Sequence of chain 1.B:
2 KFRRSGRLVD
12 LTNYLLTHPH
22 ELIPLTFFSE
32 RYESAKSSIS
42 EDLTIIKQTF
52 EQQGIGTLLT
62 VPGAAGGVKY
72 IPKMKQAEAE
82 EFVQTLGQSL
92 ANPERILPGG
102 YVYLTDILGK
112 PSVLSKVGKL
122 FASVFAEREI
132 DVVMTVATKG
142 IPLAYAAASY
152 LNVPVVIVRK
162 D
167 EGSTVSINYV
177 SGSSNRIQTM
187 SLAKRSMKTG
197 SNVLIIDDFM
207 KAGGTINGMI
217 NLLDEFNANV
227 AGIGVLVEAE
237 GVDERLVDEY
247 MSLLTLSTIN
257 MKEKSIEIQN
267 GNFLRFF

Sequence of chain 1.A:
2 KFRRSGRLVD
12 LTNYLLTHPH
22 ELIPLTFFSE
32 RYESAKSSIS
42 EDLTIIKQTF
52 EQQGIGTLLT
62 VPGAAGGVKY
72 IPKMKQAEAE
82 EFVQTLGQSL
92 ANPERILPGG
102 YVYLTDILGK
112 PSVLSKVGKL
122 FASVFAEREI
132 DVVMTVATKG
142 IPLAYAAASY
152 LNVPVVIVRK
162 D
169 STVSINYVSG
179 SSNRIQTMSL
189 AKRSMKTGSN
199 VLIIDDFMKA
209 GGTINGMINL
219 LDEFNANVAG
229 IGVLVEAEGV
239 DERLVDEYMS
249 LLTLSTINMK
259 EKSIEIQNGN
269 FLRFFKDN

Binding-site contacts:
Ligand atom PB contacts residue LYS140 of chain 1.A at 3.2 Å.
Ligand atom P contacts residue GLY209 of chain 1.A at 3.3 Å.
Ligand atom O2 contacts residue PHE205 of chain 1.A at 2.7 Å (h-bond).
Ligand atom O2P contacts residue ALA208 of chain 1.A at 3.5 Å (h-bond).
Ligand atom O3P contacts residue GLY209 of chain 1.A at 2.8 Å (h-bond).
Ligand atom O3 contacts residue PHE205 of chain 1.A at 2.8 Å (h-bond).
Ligand atom O3P contacts residue GLY178 of chain 1.A at 3.2 Å (h-bond).
Ligand atom O1B contacts residue ARG160 of chain 1.B at 3.3 Å (salt-bridge).
Ligand atom O1P contacts residue GLY210 of chain 1.A at 3.5 Å (h-bond).
Ligand atom O2 contacts residue ASP204 of chain 1.A at 3.0 Å (salt-bridge).
Ligand atom P contacts residue ALA208 of chain 1.A at 3.5 Å.
Ligand atom C2 contacts residue PHE205 of chain 1.A at 3.5 Å (hydrophobic).
Ligand atom O3P contacts residue GLY210 of chain 1.A at 3.4 Å (h-bond).
Ligand atom O1B contacts residue THR139 of chain 1.A at 3.4 Å (h-bond).
Ligand atom O1A contacts residue ASP204 of chain 1.A at 2.9 Å (salt-bridge).
Ligand atom O1A contacts residue LYS140 of chain 1.A at 3.5 Å.
Ligand atom O1B contacts residue ALA138 of chain 1.A at 3.5 Å (h-bond).
Ligand atom O3A contacts residue LYS140 of chain 1.A at 2.8 Å (salt-bridge).
Ligand atom OP contacts residue GLY178 of chain 1.A at 3.1 Å (h-bond).
Ligand atom O3B contacts residue ARG160 of chain 1.B at 2.8 Å (salt-bridge).
Ligand atom O2A contacts residue THR139 of chain 1.A at 3.5 Å (h-bond).
Ligand atom O2 contacts residue ASP203 of chain 1.A at 2.7 Å (salt-bridge).
Ligand atom C3 contacts residue PHE205 of chain 1.A at 3.5 Å (hydrophobic).
Ligand atom O2B contacts residue THR139 of chain 1.A at 3.1 Å (h-bond).
Ligand atom O1P contacts residue THR211 of chain 1.A at 2.5 Å (h-bond).
Ligand atom CP contacts residue PHE205 of chain 1.A at 3.4 Å (hydrophobic).
Ligand atom C4 contacts residue THR211 of chain 1.A at 3.5 Å.
Ligand atom O3B contacts residue LYS140 of chain 1.A at 2.8 Å (salt-bridge).
Ligand atom O2A contacts residue ALA138 of chain 1.A at 3.1 Å (h-bond).
Ligand atom O3P contacts residue ALA208 of chain 1.A at 2.6 Å (h-bond).
Ligand atom PB contacts residue ARG160 of chain 1.B at 3.6 Å.
Ligand atom O3 contacts residue ASP203 of chain 1.A at 2.8 Å (salt-bridge).
Ligand atom O2B contacts residue LYS140 of chain 1.A at 2.6 Å (salt-bridge).
Ligand atom P contacts residue GLY178 of chain 1.A at 3.5 Å.
Ligand atom OP contacts residue LYS207 of chain 1.A at 3.2 Å.
Ligand atom O2P contacts residue LYS207 of chain 1.A at 3.1 Å (salt-bridge).
Ligand atom O1P contacts residue GLY178 of chain 1.A at 3.4 Å (h-bond).
Ligand atom O2P contacts residue GLY209 of chain 1.A at 3.0 Å (h-bond).
Ligand atom C3 contacts residue THR211 of chain 1.A at 3.1 Å.
Ligand atom CP contacts residue LYS207 of chain 1.A at 3.3 Å.

This protein binds this small molecule.
Small molecule (SMILES): O=P(O)(O)OC[C@H]1C[C@H](O[P](=O)(O)OP(=O)(O)O)[C@H](O)[C@@H]1O